Sequence of chain 1.D:
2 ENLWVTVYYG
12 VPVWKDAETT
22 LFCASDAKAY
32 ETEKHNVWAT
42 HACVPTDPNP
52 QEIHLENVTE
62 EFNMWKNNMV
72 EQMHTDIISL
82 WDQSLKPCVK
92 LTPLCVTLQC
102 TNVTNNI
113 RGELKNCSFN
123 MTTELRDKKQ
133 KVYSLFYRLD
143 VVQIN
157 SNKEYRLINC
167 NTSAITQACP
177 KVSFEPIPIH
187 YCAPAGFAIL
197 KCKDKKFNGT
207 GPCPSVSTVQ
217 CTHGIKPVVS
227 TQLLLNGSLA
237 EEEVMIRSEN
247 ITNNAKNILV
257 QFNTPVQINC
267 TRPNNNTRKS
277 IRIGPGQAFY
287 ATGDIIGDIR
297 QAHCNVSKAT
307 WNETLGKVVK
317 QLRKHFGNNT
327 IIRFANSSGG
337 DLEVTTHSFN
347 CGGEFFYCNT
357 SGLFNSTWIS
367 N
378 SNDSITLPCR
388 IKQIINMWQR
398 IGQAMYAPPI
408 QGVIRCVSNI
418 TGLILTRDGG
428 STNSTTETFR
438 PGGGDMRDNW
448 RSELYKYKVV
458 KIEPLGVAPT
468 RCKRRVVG

Binding-site contacts:
Ligand atom O5 contacts residue ASN325 of chain 1.D at 3.4 Å (h-bond).
Ligand atom C3 contacts residue ASN324 of chain 1.D at 3.8 Å.
Ligand atom O7 contacts residue ASN325 of chain 1.D at 4.4 Å.
Ligand atom C2 contacts residue ASN324 of chain 1.D at 2.5 Å.
Ligand atom C5 contacts residue LYS320 of chain 1.D at 4.0 Å.
Ligand atom C4 contacts residue ASN324 of chain 1.D at 4.3 Å.
Ligand atom O6 contacts residue LYS320 of chain 1.D at 3.4 Å.
Ligand atom O5 contacts residue ASN324 of chain 1.D at 2.4 Å (h-bond).
Ligand atom C5 contacts residue ASN324 of chain 1.D at 3.7 Å.
Ligand atom C1 contacts residue ASN325 of chain 1.D at 3.6 Å.
Ligand atom O7 contacts residue ASN324 of chain 1.D at 3.6 Å (h-bond).
Ligand atom N2 contacts residue ASN324 of chain 1.D at 2.9 Å (h-bond).
Ligand atom C1 contacts residue ASN324 of chain 1.D at 1.4 Å.
Ligand atom C6 contacts residue LYS320 of chain 1.D at 3.6 Å.
Ligand atom C8 contacts residue ASN324 of chain 1.D at 3.5 Å.
Ligand atom C2 contacts residue ASN325 of chain 1.D at 4.4 Å.
Ligand atom C7 contacts residue ASN324 of chain 1.D at 3.1 Å.

This protein binds this small molecule.
Small molecule (SMILES): CC(=O)N[C@@H]1[C@@H](O)[C@H](O)[C@@H](CO)O[C@H]1O